Sequence of chain 1.A:
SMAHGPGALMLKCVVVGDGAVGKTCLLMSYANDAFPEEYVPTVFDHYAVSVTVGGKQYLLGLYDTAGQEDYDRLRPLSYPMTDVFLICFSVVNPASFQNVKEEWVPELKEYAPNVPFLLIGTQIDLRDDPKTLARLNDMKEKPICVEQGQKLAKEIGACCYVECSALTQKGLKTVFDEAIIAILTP

Binding-site contacts:
Ligand atom N2 contacts residue ASP133 of chain 1.A at 3.1 Å (salt-bridge).
Ligand atom O6 contacts residue GLN131 of chain 1.A at 3.6 Å.
Ligand atom O6 contacts residue LEU175 of chain 1.A at 3.4 Å (h-bond).
Ligand atom O1G contacts residue GLY27 of chain 1.A at 3.6 Å.
Ligand atom O2G contacts residue MG1 of chain 1.C at 2.0 Å.
Ligand atom O3A contacts residue LYS31 of chain 1.A at 3.6 Å.
Ligand atom O2' contacts residue PHE43 of chain 1.A at 3.6 Å.
Ligand atom O6 contacts residue ALA174 of chain 1.A at 3.0 Å (h-bond).
Ligand atom O3A contacts residue GLY30 of chain 1.A at 3.0 Å (h-bond).
Ligand atom O1A contacts residue LYS31 of chain 1.A at 3.6 Å (salt-bridge).
Ligand atom N3B contacts residue ALA28 of chain 1.A at 3.3 Å (h-bond).
Ligand atom O2B contacts residue LYS31 of chain 1.A at 3.7 Å.
Ligand atom N1 contacts residue ASP133 of chain 1.A at 2.9 Å (salt-bridge).
Ligand atom N2 contacts residue LEU134 of chain 1.A at 2.9 Å.
Ligand atom O1B contacts residue ASP26 of chain 1.A at 3.5 Å (salt-bridge).
Ligand atom PB contacts residue MG1 of chain 1.C at 3.4 Å.
Ligand atom C6 contacts residue ASP133 of chain 1.A at 3.7 Å.
Ligand atom PA contacts residue GLY30 of chain 1.A at 3.5 Å.
Ligand atom O6 contacts residue ASP133 of chain 1.A at 3.6 Å (salt-bridge).
Ligand atom O1G contacts residue LYS31 of chain 1.A at 3.0 Å (salt-bridge).
Ligand atom O1A contacts residue GLY30 of chain 1.A at 3.0 Å.
Ligand atom N3B contacts residue MG1 of chain 1.C at 3.6 Å.
Ligand atom PG contacts residue MG1 of chain 1.C at 3.2 Å.
Ligand atom C8 contacts residue CYS33 of chain 1.A at 3.6 Å (hydrophobic).
Ligand atom PB contacts residue LYS31 of chain 1.A at 3.7 Å.
Ligand atom O4' contacts residue GLN131 of chain 1.A at 3.5 Å (h-bond).
Ligand atom C6 contacts residue GLN131 of chain 1.A at 3.7 Å.
Ligand atom O1B contacts residue LYS31 of chain 1.A at 3.1 Å (salt-bridge).
Ligand atom O1B contacts residue VAL29 of chain 1.A at 3.4 Å (h-bond).
Ligand atom O1A contacts residue THR32 of chain 1.A at 3.5 Å (h-bond).
Ligand atom O1A contacts residue CYS33 of chain 1.A at 3.0 Å (h-bond).
Ligand atom O6 contacts residue SER173 of chain 1.A at 3.5 Å (h-bond).
Ligand atom O1B contacts residue ALA28 of chain 1.A at 3.6 Å.
Ligand atom O2B contacts residue MG1 of chain 1.C at 2.2 Å.
Ligand atom O1G contacts residue GLY75 of chain 1.A at 2.9 Å (h-bond).
Ligand atom C5 contacts residue GLN131 of chain 1.A at 3.7 Å.
Ligand atom O2G contacts residue THR50 of chain 1.A at 2.7 Å (h-bond).
Ligand atom O1B contacts residue GLY30 of chain 1.A at 3.2 Å (h-bond).
Ligand atom O2B contacts residue THR32 of chain 1.A at 3.0 Å (h-bond).
Ligand atom C8 contacts residue GLN131 of chain 1.A at 3.7 Å.

This protein binds this small molecule.
Small molecule (SMILES): Nc1nc2c(ncn2[C@@H]2O[C@H](CO[P](=O)(O)O[P](=O)(O)NP(=O)(O)O)[C@@H](O)[C@H]2O)c(=O)[nH]1